The small molecule below binds the protein below.
Small molecule (SMILES): NCCCC[C@H](N)C(=O)NS(=O)(=O)OC[C@H]1O[C@@H](n2cnc3c(N)ncnc32)[C@H](O)[C@@H]1O

Sequence of chain 1.B:
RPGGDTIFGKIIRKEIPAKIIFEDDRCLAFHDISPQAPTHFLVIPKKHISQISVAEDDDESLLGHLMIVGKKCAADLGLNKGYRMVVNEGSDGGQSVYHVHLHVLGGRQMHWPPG

Binding-site contacts:
Ligand atom S1 contacts residue HIS114 of chain 1.B at 3.2 Å (h-bond).
Ligand atom N6 contacts residue ILE20 of chain 1.B at 3.1 Å.
Ligand atom O1S contacts residue HIS116 of chain 1.B at 3.3 Å (h-bond).
Ligand atom C2 contacts residue ILE46 of chain 1.B at 3.6 Å (hydrophobic).
Ligand atom O contacts residue TRP125 of chain 1.A at 3.5 Å.
Ligand atom N8 contacts residue GLY107 of chain 1.B at 3.1 Å (h-bond).
Ligand atom O4' contacts residue ASP45 of chain 1.B at 3.7 Å.
Ligand atom N7 contacts residue ILE20 of chain 1.B at 3.7 Å.
Ligand atom C5' contacts residue HIS114 of chain 1.B at 3.3 Å.
Ligand atom O3' contacts residue ASP45 of chain 1.B at 2.6 Å (salt-bridge).
Ligand atom N contacts residue GLY107 of chain 1.B at 3.3 Å (h-bond).
Ligand atom O2S contacts residue VAL110 of chain 1.B at 3.0 Å (h-bond).
Ligand atom C2' contacts residue ASP45 of chain 1.B at 3.5 Å.
Ligand atom O1S contacts residue ASN101 of chain 1.B at 2.8 Å (h-bond).
Ligand atom N8 contacts residue SER109 of chain 1.B at 2.7 Å (h-bond).
Ligand atom O4' contacts residue PHE21 of chain 1.B at 3.5 Å.
Ligand atom N3 contacts residue ILE46 of chain 1.B at 3.4 Å (h-bond).
Ligand atom O5' contacts residue HIS116 of chain 1.B at 3.2 Å (h-bond).
Ligand atom O5' contacts residue HIS114 of chain 1.B at 2.8 Å (h-bond).
Ligand atom C2 contacts residue PHE43 of chain 1.B at 3.7 Å (hydrophobic).
Ligand atom N contacts residue TRP125 of chain 1.A at 3.5 Å.
Ligand atom O4' contacts residue LEU55 of chain 1.B at 3.4 Å.
Ligand atom S1 contacts residue SER109 of chain 1.B at 3.5 Å (h-bond).
Ligand atom O2S contacts residue SER109 of chain 1.B at 2.9 Å (h-bond).
Ligand atom O2S contacts residue HIS114 of chain 1.B at 3.0 Å.
Ligand atom C4' contacts residue ASP45 of chain 1.B at 3.5 Å.
Ligand atom O3' contacts residue HIS116 of chain 1.B at 3.5 Å.
Ligand atom C contacts residue SER109 of chain 1.B at 3.6 Å.
Ligand atom O1S contacts residue HIS114 of chain 1.B at 3.2 Å (h-bond).
Ligand atom C1' contacts residue ASP45 of chain 1.B at 3.3 Å.
Ligand atom O contacts residue ASN101 of chain 1.B at 3.2 Å (h-bond).
Ligand atom O2' contacts residue ASP45 of chain 1.B at 2.5 Å (salt-bridge).
Ligand atom CA contacts residue GLY107 of chain 1.B at 3.1 Å.
Ligand atom C contacts residue GLY107 of chain 1.B at 3.0 Å.
Ligand atom O2S contacts residue GLN108 of chain 1.B at 3.7 Å.
Ligand atom C2 contacts residue HIS44 of chain 1.B at 3.6 Å.
Ligand atom C3' contacts residue ASP45 of chain 1.B at 3.4 Å.
Ligand atom O contacts residue GLY107 of chain 1.B at 3.6 Å.
Ligand atom C4 contacts residue ILE46 of chain 1.B at 3.6 Å (hydrophobic).
Ligand atom O2' contacts residue SER47 of chain 1.B at 3.6 Å.

Sequence of chain 1.A:
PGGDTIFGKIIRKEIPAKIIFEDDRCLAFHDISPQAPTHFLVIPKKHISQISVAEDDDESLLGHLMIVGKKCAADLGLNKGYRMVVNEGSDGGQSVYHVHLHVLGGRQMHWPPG